A small-molecule ligand and the protein it binds are described below.
Small molecule (SMILES): CCO/N=C/c1ccc(OCCCCCN2CCN(c3ccncc3)C2=O)cc1

Binding-site contacts:
Ligand atom CAC contacts residue PHE137 of chain 46.A at 3.8 Å (hydrophobic).
Ligand atom NBB contacts residue TRP203 of chain 46.A at 3.9 Å.
Ligand atom CAE contacts residue ASN228 of chain 46.A at 3.4 Å.
Ligand atom CAD contacts residue ASP112 of chain 46.A at 3.7 Å.
Ligand atom CAN contacts residue ILE111 of chain 46.A at 3.8 Å (hydrophobic).
Ligand atom CAG contacts residue ASN228 of chain 46.A at 3.2 Å.
Ligand atom CAK contacts residue PHE135 of chain 46.A at 3.6 Å (hydrophobic).
Ligand atom CBA contacts residue ASN228 of chain 46.A at 3.8 Å.
Ligand atom CAG contacts residue GLN202 of chain 46.A at 3.5 Å.
Ligand atom NBC contacts residue TRP203 of chain 46.A at 3.2 Å.
Ligand atom CAF contacts residue ASP112 of chain 46.A at 3.6 Å.
Ligand atom CAA contacts residue VAL179 of chain 46.A at 3.3 Å (hydrophobic).
Ligand atom CAL contacts residue PHE155 of chain 46.A at 3.7 Å (hydrophobic).
Ligand atom CAS contacts residue TRP203 of chain 46.A at 3.5 Å (hydrophobic).
Ligand atom OAB contacts residue TRP203 of chain 46.A at 3.8 Å.
Ligand atom CAS contacts residue ASN228 of chain 46.A at 3.7 Å.
Ligand atom CAH contacts residue PHE155 of chain 46.A at 3.7 Å (hydrophobic).
Ligand atom CAG contacts residue TRP203 of chain 46.A at 3.6 Å (hydrophobic).
Ligand atom NAT contacts residue PHE155 of chain 46.A at 3.9 Å.
Ligand atom OAW contacts residue ILE111 of chain 46.A at 3.9 Å.
Ligand atom CAL contacts residue PRO177 of chain 46.A at 3.7 Å (hydrophobic).
Ligand atom CAA contacts residue PRO177 of chain 46.A at 3.3 Å (hydrophobic).
Ligand atom CAA contacts residue SER178 of chain 46.A at 3.5 Å.
Ligand atom CAD contacts residue THR114 of chain 46.A at 3.6 Å.
Ligand atom OAB contacts residue ILE113 of chain 46.A at 3.2 Å (h-bond).
Ligand atom CAS contacts residue TYR201 of chain 46.A at 3.7 Å (hydrophobic).
Ligand atom CAJ contacts residue PHE155 of chain 46.A at 3.8 Å (hydrophobic).
Ligand atom CBA contacts residue TRP203 of chain 46.A at 3.3 Å (hydrophobic).
Ligand atom OAB contacts residue ASP112 of chain 46.A at 3.6 Å.
Ligand atom CAX contacts residue TRP203 of chain 46.A at 3.5 Å (hydrophobic).
Ligand atom CAP contacts residue ILE111 of chain 46.A at 3.6 Å (hydrophobic).
Ligand atom CAE contacts residue GLN202 of chain 46.A at 3.4 Å.
Ligand atom CAI contacts residue VAL192 of chain 46.A at 3.9 Å (hydrophobic).
Ligand atom CAR contacts residue TYR201 of chain 46.A at 3.5 Å (hydrophobic).
Ligand atom CAI contacts residue PHE135 of chain 46.A at 3.7 Å (hydrophobic).
Ligand atom CAC contacts residue PHE233 of chain 46.A at 3.9 Å (hydrophobic).
Ligand atom CAA contacts residue TYR153 of chain 46.A at 3.7 Å (hydrophobic).
Ligand atom OAW contacts residue MET195 of chain 46.A at 3.3 Å.
Ligand atom CAP contacts residue PHE135 of chain 46.A at 3.6 Å (hydrophobic).
Ligand atom CAF contacts residue TRP203 of chain 46.A at 3.8 Å (hydrophobic).

Sequence of chain 46.A:
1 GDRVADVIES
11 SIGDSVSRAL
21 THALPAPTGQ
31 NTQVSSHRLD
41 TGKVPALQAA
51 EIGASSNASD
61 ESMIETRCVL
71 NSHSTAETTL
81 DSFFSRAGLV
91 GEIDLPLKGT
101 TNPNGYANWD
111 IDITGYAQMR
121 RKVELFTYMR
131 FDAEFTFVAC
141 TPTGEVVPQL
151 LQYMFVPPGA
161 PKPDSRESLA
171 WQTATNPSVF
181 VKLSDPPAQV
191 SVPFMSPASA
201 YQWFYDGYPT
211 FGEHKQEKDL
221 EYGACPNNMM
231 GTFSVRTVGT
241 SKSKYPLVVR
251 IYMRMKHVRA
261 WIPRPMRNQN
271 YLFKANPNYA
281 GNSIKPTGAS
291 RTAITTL

Sequence of chain 46.C:
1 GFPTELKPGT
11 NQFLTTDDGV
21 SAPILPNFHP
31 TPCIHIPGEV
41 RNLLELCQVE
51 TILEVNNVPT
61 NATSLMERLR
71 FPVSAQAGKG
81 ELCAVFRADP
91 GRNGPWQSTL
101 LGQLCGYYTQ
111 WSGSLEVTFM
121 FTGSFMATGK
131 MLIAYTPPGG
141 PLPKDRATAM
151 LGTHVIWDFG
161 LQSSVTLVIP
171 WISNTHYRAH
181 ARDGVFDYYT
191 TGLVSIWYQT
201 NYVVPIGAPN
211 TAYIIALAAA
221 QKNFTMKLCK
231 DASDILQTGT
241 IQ

Sequence of chain 47.C:
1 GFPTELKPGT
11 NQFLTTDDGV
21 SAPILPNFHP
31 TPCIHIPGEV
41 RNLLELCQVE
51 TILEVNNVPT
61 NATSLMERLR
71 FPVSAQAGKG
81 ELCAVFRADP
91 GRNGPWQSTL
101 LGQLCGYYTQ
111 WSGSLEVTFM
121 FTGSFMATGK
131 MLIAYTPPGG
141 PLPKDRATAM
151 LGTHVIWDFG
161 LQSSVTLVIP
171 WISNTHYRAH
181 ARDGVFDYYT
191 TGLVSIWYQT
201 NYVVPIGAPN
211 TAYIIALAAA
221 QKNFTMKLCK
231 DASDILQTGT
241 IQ